Sequence of chain 1.A:
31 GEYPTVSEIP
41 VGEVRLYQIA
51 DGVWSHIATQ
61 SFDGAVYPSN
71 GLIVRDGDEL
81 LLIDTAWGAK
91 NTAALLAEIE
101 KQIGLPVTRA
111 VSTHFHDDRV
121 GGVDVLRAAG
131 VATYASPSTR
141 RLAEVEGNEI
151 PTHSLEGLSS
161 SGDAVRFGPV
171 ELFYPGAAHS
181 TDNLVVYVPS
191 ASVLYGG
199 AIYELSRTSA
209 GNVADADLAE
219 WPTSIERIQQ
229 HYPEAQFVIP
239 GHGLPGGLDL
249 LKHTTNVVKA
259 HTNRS

Binding-site contacts:
Ligand atom C04 contacts residue ASP118 of chain 1.A at 3.6 Å.
Ligand atom C03 contacts residue HIS116 of chain 1.A at 3.6 Å.
Ligand atom O18 contacts residue OH1 of chain 1.G at 3.4 Å (h-bond).
Ligand atom O15 contacts residue HIS179 of chain 1.A at 3.5 Å.
Ligand atom O18 contacts residue HIS179 of chain 1.A at 3.4 Å.
Ligand atom O15 contacts residue ZN1 of chain 1.D at 2.1 Å.
Ligand atom O14 contacts residue ARG205 of chain 1.A at 2.8 Å (salt-bridge).
Ligand atom O18 contacts residue ASN210 of chain 1.A at 3.1 Å (h-bond).
Ligand atom O14 contacts residue HIS179 of chain 1.A at 3.5 Å.
Ligand atom C11 contacts residue PHE62 of chain 1.A at 3.7 Å (hydrophobic).
Ligand atom C12 contacts residue ARG205 of chain 1.A at 3.4 Å.
Ligand atom C03 contacts residue ASN210 of chain 1.A at 3.4 Å.
Ligand atom C05 contacts residue ASP118 of chain 1.A at 3.5 Å.
Ligand atom C08 contacts residue TYR67 of chain 1.A at 3.5 Å (hydrophobic).
Ligand atom C12 contacts residue HIS240 of chain 1.A at 3.4 Å.
Ligand atom C12 contacts residue HIS179 of chain 1.A at 3.8 Å.
Ligand atom C09 contacts residue ARG205 of chain 1.A at 3.3 Å.
Ligand atom C07 contacts residue TRP87 of chain 1.A at 3.9 Å (hydrophobic).
Ligand atom O15 contacts residue OCS198 of chain 1.A at 3.2 Å (h-bond).
Ligand atom C09 contacts residue HIS240 of chain 1.A at 3.2 Å.
Ligand atom O15 contacts residue HIS240 of chain 1.A at 2.9 Å (h-bond).
Ligand atom C02 contacts residue HIS116 of chain 1.A at 3.8 Å.
Ligand atom C08 contacts residue HIS240 of chain 1.A at 3.9 Å.
Ligand atom C01 contacts residue HIS240 of chain 1.A at 3.9 Å.
Ligand atom C04 contacts residue TRP87 of chain 1.A at 3.9 Å (hydrophobic).
Ligand atom C16 contacts residue OH1 of chain 1.G at 3.3 Å.
Ligand atom C12 contacts residue ZN1 of chain 1.D at 3.2 Å.
Ligand atom O15 contacts residue OH1 of chain 1.G at 3.5 Å (h-bond).
Ligand atom F13 contacts residue ASP117 of chain 1.A at 3.1 Å.
Ligand atom C07 contacts residue TYR67 of chain 1.A at 3.9 Å (hydrophobic).
Ligand atom C04 contacts residue OH1 of chain 1.G at 3.3 Å.
Ligand atom C05 contacts residue TRP87 of chain 1.A at 3.8 Å (hydrophobic).
Ligand atom C10 contacts residue ARG205 of chain 1.A at 3.6 Å.
Ligand atom C06 contacts residue ASP117 of chain 1.A at 3.9 Å.
Ligand atom C10 contacts residue HIS240 of chain 1.A at 3.2 Å.
Ligand atom C17 contacts residue OH1 of chain 1.G at 3.1 Å.
Ligand atom C10 contacts residue ZN1 of chain 1.D at 3.6 Å.
Ligand atom C03 contacts residue OH1 of chain 1.G at 3.7 Å.
Ligand atom C05 contacts residue PHE62 of chain 1.A at 3.9 Å (hydrophobic).
Ligand atom O18 contacts residue ZN1 of chain 1.C at 3.7 Å.

This small molecule binds to this protein.
Small molecule (SMILES): O=C(O)c1ccccc1C(=O)c1ccc(F)cc1